Binding-site contacts:
Ligand atom C15 contacts residue VAL271 of chain 1.B at 3.7 Å (hydrophobic).
Ligand atom C11 contacts residue HEM1 of chain 1.H at 3.6 Å.
Ligand atom C09 contacts residue HEM1 of chain 1.H at 3.5 Å.
Ligand atom C02 contacts residue GLU296 of chain 1.B at 3.6 Å.
Ligand atom C02 contacts residue TRP291 of chain 1.B at 3.7 Å (hydrophobic).
Ligand atom C04 contacts residue PRO269 of chain 1.B at 3.9 Å (hydrophobic).
Ligand atom C13 contacts residue VAL271 of chain 1.B at 3.5 Å (hydrophobic).
Ligand atom C21 contacts residue ASN273 of chain 1.B at 3.3 Å.
Ligand atom C14 contacts residue MET274 of chain 1.B at 3.9 Å (hydrophobic).
Ligand atom N02 contacts residue GLU296 of chain 1.B at 2.7 Å (salt-bridge).
Ligand atom C12 contacts residue VAL271 of chain 1.B at 3.6 Å (hydrophobic).
Ligand atom C11 contacts residue VAL271 of chain 1.B at 3.6 Å (hydrophobic).
Ligand atom N02 contacts residue TYR292 of chain 1.B at 3.8 Å.
Ligand atom C07 contacts residue PHE288 of chain 1.B at 3.8 Å (hydrophobic).
Ligand atom N02 contacts residue HEM1 of chain 1.H at 3.1 Å.
Ligand atom C07 contacts residue SER289 of chain 1.B at 3.7 Å.
Ligand atom C08 contacts residue GLU296 of chain 1.B at 3.5 Å.
Ligand atom N01 contacts residue GLU296 of chain 1.B at 2.7 Å (salt-bridge).
Ligand atom C18 contacts residue ASN273 of chain 1.B at 3.5 Å.
Ligand atom C06 contacts residue PRO269 of chain 1.B at 3.9 Å (hydrophobic).
Ligand atom C16 contacts residue HEM1 of chain 1.H at 3.9 Å.
Ligand atom C09 contacts residue GLU296 of chain 1.B at 3.5 Å.
Ligand atom C02 contacts residue PRO269 of chain 1.B at 3.9 Å (hydrophobic).
Ligand atom C07 contacts residue HEM1 of chain 1.H at 3.8 Å.
Ligand atom C07 contacts residue GLY290 of chain 1.B at 3.5 Å.
Ligand atom C13 contacts residue HEM1 of chain 1.H at 3.5 Å.
Ligand atom N20 contacts residue ASN273 of chain 1.B at 3.1 Å (h-bond).
Ligand atom C12 contacts residue HEM1 of chain 1.H at 3.6 Å.
Ligand atom C16 contacts residue VAL271 of chain 1.B at 3.7 Å (hydrophobic).
Ligand atom C07 contacts residue PRO269 of chain 1.B at 3.6 Å (hydrophobic).
Ligand atom C19 contacts residue ASN273 of chain 1.B at 3.4 Å.
Ligand atom N02 contacts residue TRP291 of chain 1.B at 2.8 Å (h-bond).
Ligand atom N01 contacts residue PRO269 of chain 1.B at 3.8 Å.
Ligand atom C05 contacts residue VAL271 of chain 1.B at 3.7 Å (hydrophobic).
Ligand atom C06 contacts residue GLU296 of chain 1.B at 3.5 Å.
Ligand atom C03 contacts residue PRO269 of chain 1.B at 3.8 Å (hydrophobic).
Ligand atom C14 contacts residue VAL271 of chain 1.B at 3.6 Å (hydrophobic).
Ligand atom C14 contacts residue HEM1 of chain 1.H at 3.4 Å.
Ligand atom C03 contacts residue HEM1 of chain 1.H at 3.4 Å.
Ligand atom C02 contacts residue HEM1 of chain 1.H at 3.5 Å.

Sequence of chain 1.B:
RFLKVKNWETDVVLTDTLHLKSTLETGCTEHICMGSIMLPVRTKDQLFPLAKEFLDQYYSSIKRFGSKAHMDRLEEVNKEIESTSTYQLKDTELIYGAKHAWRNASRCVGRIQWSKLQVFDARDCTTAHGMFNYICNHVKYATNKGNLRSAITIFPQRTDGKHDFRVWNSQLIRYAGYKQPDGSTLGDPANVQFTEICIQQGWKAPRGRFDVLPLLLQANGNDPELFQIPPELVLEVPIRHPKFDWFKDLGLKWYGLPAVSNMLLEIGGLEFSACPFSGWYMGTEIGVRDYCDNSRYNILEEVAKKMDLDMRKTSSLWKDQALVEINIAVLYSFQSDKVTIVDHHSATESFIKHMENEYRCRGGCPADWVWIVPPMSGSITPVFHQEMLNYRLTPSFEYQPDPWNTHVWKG

This protein binds this small molecule.
Small molecule (SMILES): CNCCCc1cccc(CCc2cc(C)cc(N)n2)c1